Binding-site contacts:
Ligand atom C3 contacts residue ASN380 of chain 1.D at 3.8 Å.
Ligand atom N2 contacts residue ASN380 of chain 1.D at 2.9 Å (h-bond).
Ligand atom O7 contacts residue ASN380 of chain 1.D at 4.2 Å.
Ligand atom C7 contacts residue ASN380 of chain 1.D at 3.9 Å.
Ligand atom O5 contacts residue ASN380 of chain 1.D at 2.4 Å (h-bond).
Ligand atom C2 contacts residue ASN380 of chain 1.D at 2.5 Å.
Ligand atom C4 contacts residue ASN380 of chain 1.D at 4.3 Å.
Ligand atom C1 contacts residue ASN380 of chain 1.D at 1.4 Å.
Ligand atom C5 contacts residue ASN380 of chain 1.D at 3.7 Å.

This protein binds this small molecule.
Small molecule (SMILES): CC(=O)N[C@@H]1[C@@H](O)[C@H](O)[C@@H](CO)O[C@H]1O

Sequence of chain 1.D:
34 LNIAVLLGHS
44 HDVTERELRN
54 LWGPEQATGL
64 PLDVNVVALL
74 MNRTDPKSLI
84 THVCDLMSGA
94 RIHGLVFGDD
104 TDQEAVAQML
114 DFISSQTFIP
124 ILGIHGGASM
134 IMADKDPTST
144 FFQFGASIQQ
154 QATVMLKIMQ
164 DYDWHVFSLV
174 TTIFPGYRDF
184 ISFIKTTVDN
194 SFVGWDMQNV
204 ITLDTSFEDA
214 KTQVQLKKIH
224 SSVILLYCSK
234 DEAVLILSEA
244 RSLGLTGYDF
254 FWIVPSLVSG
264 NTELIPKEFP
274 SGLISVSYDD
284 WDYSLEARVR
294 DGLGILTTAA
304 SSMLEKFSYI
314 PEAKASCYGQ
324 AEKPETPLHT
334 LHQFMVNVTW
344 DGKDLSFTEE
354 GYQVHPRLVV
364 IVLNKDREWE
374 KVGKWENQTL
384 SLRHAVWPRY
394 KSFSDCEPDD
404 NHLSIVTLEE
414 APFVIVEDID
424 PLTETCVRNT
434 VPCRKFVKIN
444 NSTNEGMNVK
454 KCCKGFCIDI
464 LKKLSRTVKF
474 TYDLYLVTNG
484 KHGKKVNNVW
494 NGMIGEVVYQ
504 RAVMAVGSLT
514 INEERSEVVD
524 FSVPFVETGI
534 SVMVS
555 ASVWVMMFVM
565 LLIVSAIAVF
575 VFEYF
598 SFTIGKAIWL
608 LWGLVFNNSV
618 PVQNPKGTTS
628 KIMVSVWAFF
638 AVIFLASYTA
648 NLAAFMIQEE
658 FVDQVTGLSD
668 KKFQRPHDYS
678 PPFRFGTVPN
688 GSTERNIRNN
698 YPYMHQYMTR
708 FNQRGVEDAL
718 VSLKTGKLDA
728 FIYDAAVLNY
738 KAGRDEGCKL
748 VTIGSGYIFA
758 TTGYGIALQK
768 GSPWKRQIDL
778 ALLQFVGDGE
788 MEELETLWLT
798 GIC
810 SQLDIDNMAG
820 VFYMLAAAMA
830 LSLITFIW